Sequence of chain 1.A:
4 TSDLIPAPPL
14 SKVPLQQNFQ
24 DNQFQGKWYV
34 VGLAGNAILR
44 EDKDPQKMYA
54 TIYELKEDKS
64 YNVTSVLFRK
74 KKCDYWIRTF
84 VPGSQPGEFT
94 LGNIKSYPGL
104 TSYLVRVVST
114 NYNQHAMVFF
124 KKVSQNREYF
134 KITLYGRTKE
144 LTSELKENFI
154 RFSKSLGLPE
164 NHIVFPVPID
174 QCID

Binding-site contacts:
Ligand atom C5 contacts residue LYS125 of chain 1.A at 3.7 Å.
Ligand atom N43 contacts residue LYS125 of chain 1.A at 3.5 Å (salt-bridge).
Ligand atom C6 contacts residue TYR132 of chain 1.A at 3.8 Å (hydrophobic).
Ligand atom C53 contacts residue SER68 of chain 1.A at 3.4 Å.
Ligand atom O56 contacts residue TYR52 of chain 1.A at 2.7 Å (h-bond).
Ligand atom O36 contacts residue LYS134 of chain 1.A at 2.6 Å (salt-bridge).
Ligand atom O28 contacts residue ARG72 of chain 1.A at 2.7 Å (salt-bridge).
Ligand atom C4 contacts residue LYS125 of chain 1.A at 3.8 Å.
Ligand atom C55 contacts residue TYR52 of chain 1.A at 3.7 Å (hydrophobic).
Ligand atom C8 contacts residue LYS125 of chain 1.A at 3.7 Å.
Ligand atom C23 contacts residue TRP79 of chain 1.A at 3.8 Å (hydrophobic).
Ligand atom C55 contacts residue LYS134 of chain 1.A at 3.7 Å.
Ligand atom C23 contacts residue ARG72 of chain 1.A at 3.6 Å.
Ligand atom C47 contacts residue ARG81 of chain 1.A at 3.5 Å.
Ligand atom C32 contacts residue LEU70 of chain 1.A at 3.4 Å (hydrophobic).
Ligand atom O44 contacts residue LYS125 of chain 1.A at 3.0 Å (salt-bridge).
Ligand atom C3 contacts residue LYS125 of chain 1.A at 3.8 Å.
Ligand atom C31 contacts residue TRP79 of chain 1.A at 3.7 Å (hydrophobic).
Ligand atom O56 contacts residue LYS134 of chain 1.A at 2.9 Å (salt-bridge).
Ligand atom O57 contacts residue THR54 of chain 1.A at 2.9 Å (h-bond).
Ligand atom C55 contacts residue TYR138 of chain 1.A at 3.6 Å (hydrophobic).
Ligand atom C50 contacts residue ARG81 of chain 1.A at 3.7 Å.
Ligand atom C52 contacts residue SER68 of chain 1.A at 3.4 Å.
Ligand atom C25 contacts residue ARG72 of chain 1.A at 3.6 Å.
Ligand atom O2 contacts residue LYS134 of chain 1.A at 3.3 Å (salt-bridge).
Ligand atom C42 contacts residue LYS125 of chain 1.A at 3.5 Å.
Ligand atom C33 contacts residue TYR52 of chain 1.A at 3.8 Å (hydrophobic).
Ligand atom C5 contacts residue PHE123 of chain 1.A at 3.6 Å (hydrophobic).
Ligand atom N35 contacts residue LYS134 of chain 1.A at 3.6 Å.
Ligand atom C34 contacts residue TYR52 of chain 1.A at 3.3 Å (hydrophobic).
Ligand atom C27 contacts residue ARG72 of chain 1.A at 3.4 Å.
Ligand atom C48 contacts residue ARG81 of chain 1.A at 3.2 Å.
Ligand atom C49 contacts residue TRP79 of chain 1.A at 3.6 Å (hydrophobic).
Ligand atom O57 contacts residue TYR138 of chain 1.A at 2.6 Å (h-bond).
Ligand atom C3 contacts residue LYS134 of chain 1.A at 3.7 Å.
Ligand atom C55 contacts residue THR54 of chain 1.A at 3.7 Å.
Ligand atom O56 contacts residue THR136 of chain 1.A at 3.8 Å.
Ligand atom O28 contacts residue LEU70 of chain 1.A at 3.2 Å.
Ligand atom C51 contacts residue SER68 of chain 1.A at 3.7 Å.
Ligand atom C6 contacts residue PHE133 of chain 1.A at 3.8 Å (hydrophobic).

The small molecule below binds the protein below.
Small molecule (SMILES): C[C@H]1CC(O)N[C@H]2CCCCN(O[Fe@@]34Oc5ccccc5C5=N[C@@H](CO5)C(=O)N[C@@H](CCCCN(O3)C(/C=C\CCCCCCC(=O)O)O4)C(=O)O1)C2=O